Binding-site contacts:
Ligand atom N2 contacts residue ASN278 of chain 1.C at 2.8 Å (h-bond).
Ligand atom C1 contacts residue SER458 of chain 1.C at 4.0 Å.
Ligand atom C6 contacts residue GLY452 of chain 1.C at 3.0 Å.
Ligand atom C8 contacts residue LEU277 of chain 1.C at 3.6 Å (hydrophobic).
Ligand atom O5 contacts residue ASN278 of chain 1.C at 2.4 Å (h-bond).
Ligand atom O7 contacts residue SER457 of chain 1.C at 3.9 Å.
Ligand atom C1 contacts residue SER457 of chain 1.C at 4.0 Å.
Ligand atom O6 contacts residue GLY393 of chain 1.C at 3.1 Å (h-bond).
Ligand atom C6 contacts residue CYS392 of chain 1.C at 4.1 Å (hydrophobic).
Ligand atom C2 contacts residue ASN278 of chain 1.C at 2.4 Å.
Ligand atom C1 contacts residue GLU227 of chain 1.C at 3.8 Å.
Ligand atom C6 contacts residue GLY393 of chain 1.C at 4.0 Å.
Ligand atom O7 contacts residue PRO228 of chain 1.C at 3.8 Å.
Ligand atom O6 contacts residue GLY393 of chain 1.C at 3.9 Å.
Ligand atom O6 contacts residue ARG451 of chain 1.C at 3.8 Å.
Ligand atom C5 contacts residue ASN278 of chain 1.C at 3.6 Å.
Ligand atom C1 contacts residue ASN278 of chain 1.C at 1.4 Å.
Ligand atom O5 contacts residue NAG1 of chain 1.Z at 3.2 Å.
Ligand atom O6 contacts residue GLY452 of chain 1.C at 2.7 Å (h-bond).
Ligand atom O6 contacts residue NAG1 of chain 1.Z at 3.3 Å.
Ligand atom O6 contacts residue SER225 of chain 1.C at 3.9 Å.
Ligand atom C8 contacts residue VAL270 of chain 1.C at 3.7 Å (hydrophobic).
Ligand atom O6 contacts residue VAL224 of chain 1.C at 3.4 Å (h-bond).
Ligand atom C4 contacts residue SER457 of chain 1.C at 3.6 Å.
Ligand atom C3 contacts residue ASN278 of chain 1.C at 3.6 Å.
Ligand atom C4 contacts residue ILE450 of chain 1.C at 4.0 Å (hydrophobic).
Ligand atom C5 contacts residue ILE450 of chain 1.C at 3.9 Å (hydrophobic).
Ligand atom C5 contacts residue NAG1 of chain 1.Z at 3.9 Å.
Ligand atom C5 contacts residue SER457 of chain 1.C at 3.4 Å.
Ligand atom C5 contacts residue GLU227 of chain 1.C at 4.0 Å.
Ligand atom C3 contacts residue SER457 of chain 1.C at 3.4 Å.
Ligand atom C4 contacts residue ARG455 of chain 1.C at 3.9 Å.
Ligand atom O4 contacts residue ILE450 of chain 1.C at 3.4 Å.
Ligand atom C1 contacts residue NAG1 of chain 1.Z at 3.7 Å.
Ligand atom N2 contacts residue SER458 of chain 1.C at 3.7 Å.
Ligand atom C7 contacts residue ASN278 of chain 1.C at 3.8 Å.
Ligand atom O6 contacts residue ILE450 of chain 1.C at 3.8 Å.
Ligand atom C3 contacts residue GLU227 of chain 1.C at 4.1 Å.
Ligand atom O4 contacts residue SER225 of chain 1.C at 4.0 Å.
Ligand atom O4 contacts residue SER457 of chain 1.C at 3.3 Å (h-bond).

Sequence of chain 1.C:
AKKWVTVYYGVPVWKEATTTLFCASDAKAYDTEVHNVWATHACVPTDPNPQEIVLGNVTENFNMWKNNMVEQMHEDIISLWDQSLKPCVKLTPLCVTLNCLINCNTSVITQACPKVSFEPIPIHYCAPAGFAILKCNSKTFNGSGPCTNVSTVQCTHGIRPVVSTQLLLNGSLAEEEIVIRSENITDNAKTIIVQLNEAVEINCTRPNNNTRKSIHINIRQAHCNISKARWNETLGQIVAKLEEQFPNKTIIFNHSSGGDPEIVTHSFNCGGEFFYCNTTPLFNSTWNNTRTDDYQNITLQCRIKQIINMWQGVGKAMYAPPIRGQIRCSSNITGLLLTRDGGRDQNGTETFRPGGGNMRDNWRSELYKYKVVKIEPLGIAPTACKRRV

The protein below binds the small molecule below.
Small molecule (SMILES): CC(=O)N[C@H]1[C@H](O[C@H]2[C@H](O)[C@@H](NC(C)=O)CO[C@@H]2CO)O[C@H](CO)[C@@H](O[C@@H]2O[C@H](CO[C@H]3O[C@H](CO)[C@@H](O)[C@H](O)[C@@H]3O)[C@@H](O)[C@H](O[C@H]3O[C@H](CO)[C@@H](O)[C@H](O)[C@@H]3O[C@H]3O[C@H](CO)[C@@H](O)[C@H](O)[C@@H]3O[C@H]3O[C@H](CO)[C@@H](O)[C@H](O)[C@@H]3O)[C@@H]2O)[C@@H]1O